The small molecule below binds the protein below.
Small molecule (SMILES): CC(=O)N[C@@H]1[C@@H](O)[C@H](O)[C@@H](CO)O[C@H]1O

Sequence of chain 1.B:
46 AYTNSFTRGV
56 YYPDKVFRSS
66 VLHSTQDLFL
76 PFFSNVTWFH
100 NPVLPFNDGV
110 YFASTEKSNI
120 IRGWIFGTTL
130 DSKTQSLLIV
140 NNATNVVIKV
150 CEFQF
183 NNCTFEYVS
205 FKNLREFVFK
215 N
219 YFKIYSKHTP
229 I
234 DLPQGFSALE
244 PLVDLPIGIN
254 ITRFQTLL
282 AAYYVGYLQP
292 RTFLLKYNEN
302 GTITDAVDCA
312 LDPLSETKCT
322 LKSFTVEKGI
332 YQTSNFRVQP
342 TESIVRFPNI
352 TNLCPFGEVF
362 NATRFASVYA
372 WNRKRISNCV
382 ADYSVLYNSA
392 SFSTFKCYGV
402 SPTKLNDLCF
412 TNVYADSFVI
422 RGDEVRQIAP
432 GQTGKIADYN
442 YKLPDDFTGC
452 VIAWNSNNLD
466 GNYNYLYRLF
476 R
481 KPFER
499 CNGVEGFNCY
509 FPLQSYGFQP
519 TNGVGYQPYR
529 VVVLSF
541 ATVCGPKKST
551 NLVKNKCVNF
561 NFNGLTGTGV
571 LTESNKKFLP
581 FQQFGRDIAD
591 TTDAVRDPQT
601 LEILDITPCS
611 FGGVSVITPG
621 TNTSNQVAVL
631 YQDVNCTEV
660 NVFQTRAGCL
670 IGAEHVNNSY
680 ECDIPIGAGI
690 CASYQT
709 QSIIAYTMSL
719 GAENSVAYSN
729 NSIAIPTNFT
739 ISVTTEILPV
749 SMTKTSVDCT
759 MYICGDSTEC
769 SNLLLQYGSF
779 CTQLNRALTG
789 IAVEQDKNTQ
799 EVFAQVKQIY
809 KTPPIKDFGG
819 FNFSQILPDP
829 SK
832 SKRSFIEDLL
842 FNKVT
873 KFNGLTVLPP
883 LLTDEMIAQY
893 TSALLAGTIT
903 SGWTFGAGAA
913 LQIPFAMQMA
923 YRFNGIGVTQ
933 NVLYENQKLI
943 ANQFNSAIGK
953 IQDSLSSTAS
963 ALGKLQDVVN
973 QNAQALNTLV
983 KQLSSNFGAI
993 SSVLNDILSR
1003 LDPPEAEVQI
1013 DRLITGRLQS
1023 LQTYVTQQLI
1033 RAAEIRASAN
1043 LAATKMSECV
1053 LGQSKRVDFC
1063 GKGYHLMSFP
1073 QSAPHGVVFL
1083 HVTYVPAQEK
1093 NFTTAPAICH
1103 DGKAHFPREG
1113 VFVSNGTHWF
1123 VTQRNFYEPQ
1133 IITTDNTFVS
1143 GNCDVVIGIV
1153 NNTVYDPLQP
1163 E

Binding-site contacts:
Ligand atom C1 contacts residue ASN362 of chain 1.B at 1.5 Å.
Ligand atom C5 contacts residue ASN362 of chain 1.B at 3.7 Å.
Ligand atom C7 contacts residue ASN362 of chain 1.B at 3.6 Å.
Ligand atom O7 contacts residue ASN362 of chain 1.B at 3.9 Å.
Ligand atom C3 contacts residue ASN362 of chain 1.B at 3.9 Å.
Ligand atom C4 contacts residue ASN362 of chain 1.B at 4.3 Å.
Ligand atom C8 contacts residue ASN362 of chain 1.B at 4.4 Å.
Ligand atom C8 contacts residue PHE361 of chain 1.B at 3.6 Å (hydrophobic).
Ligand atom O5 contacts residue ASN362 of chain 1.B at 2.4 Å (h-bond).
Ligand atom C2 contacts residue ASN362 of chain 1.B at 2.5 Å.
Ligand atom N2 contacts residue ASN362 of chain 1.B at 2.9 Å (h-bond).